Binding-site contacts:
Ligand atom C8 contacts residue ASN271 of chain 2.D at 4.4 Å.
Ligand atom O7 contacts residue VAL410 of chain 2.D at 4.4 Å.
Ligand atom O5 contacts residue ASN271 of chain 2.D at 2.3 Å (h-bond).
Ligand atom C4 contacts residue ASN271 of chain 2.D at 4.2 Å.
Ligand atom O5 contacts residue ILE292 of chain 2.D at 3.7 Å.
Ligand atom C1 contacts residue ASN271 of chain 2.D at 1.4 Å.
Ligand atom C6 contacts residue ILE292 of chain 2.D at 4.2 Å (hydrophobic).
Ligand atom O7 contacts residue ASN271 of chain 2.D at 3.0 Å (h-bond).
Ligand atom O6 contacts residue ILE292 of chain 2.D at 3.3 Å.
Ligand atom C7 contacts residue VAL410 of chain 2.D at 4.2 Å (hydrophobic).
Ligand atom C8 contacts residue VAL410 of chain 2.D at 3.7 Å (hydrophobic).
Ligand atom C2 contacts residue ASN271 of chain 2.D at 2.5 Å.
Ligand atom C5 contacts residue ASN271 of chain 2.D at 3.6 Å.
Ligand atom C7 contacts residue ASN271 of chain 2.D at 3.1 Å.
Ligand atom C3 contacts residue ASN271 of chain 2.D at 3.8 Å.
Ligand atom O6 contacts residue THR273 of chain 2.D at 4.1 Å.
Ligand atom N2 contacts residue ASN271 of chain 2.D at 2.9 Å (h-bond).

A protein and the small-molecule ligand that binds it are described below.
Small molecule (SMILES): CC(=O)N[C@H]1[C@H](O[C@H]2[C@H](O)[C@@H](NC(C)=O)CO[C@@H]2CO)O[C@H](CO)[C@@H](O)[C@@H]1O

Sequence of chain 2.D:
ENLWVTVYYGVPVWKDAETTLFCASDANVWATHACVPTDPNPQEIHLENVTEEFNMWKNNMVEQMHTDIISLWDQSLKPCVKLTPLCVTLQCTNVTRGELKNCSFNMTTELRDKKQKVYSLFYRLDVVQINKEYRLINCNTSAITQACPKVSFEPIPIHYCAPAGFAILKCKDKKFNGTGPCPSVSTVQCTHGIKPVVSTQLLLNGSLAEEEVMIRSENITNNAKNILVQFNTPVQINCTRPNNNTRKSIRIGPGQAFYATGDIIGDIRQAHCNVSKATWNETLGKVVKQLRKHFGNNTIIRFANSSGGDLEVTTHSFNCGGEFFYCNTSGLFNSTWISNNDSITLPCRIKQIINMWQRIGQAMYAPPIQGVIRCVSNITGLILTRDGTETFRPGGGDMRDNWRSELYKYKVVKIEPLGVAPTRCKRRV